Binding-site contacts:
Ligand atom N4 contacts residue ASP202 of chain 1.YA at 2.4 Å (salt-bridge).
Ligand atom C2' contacts residue PRO204 of chain 1.YA at 4.0 Å (hydrophobic).
Ligand atom C5 contacts residue VAL203 of chain 1.YA at 3.8 Å (hydrophobic).
Ligand atom C5 contacts residue ASP202 of chain 1.YA at 3.1 Å.
Ligand atom N4 contacts residue PRO204 of chain 1.YA at 4.2 Å.
Ligand atom C5' contacts residue PRO204 of chain 1.YA at 4.5 Å (hydrophobic).
Ligand atom C6 contacts residue PRO204 of chain 1.YA at 3.9 Å (hydrophobic).
Ligand atom N4 contacts residue VAL203 of chain 1.YA at 3.4 Å (h-bond).
Ligand atom C6 contacts residue ASP202 of chain 1.YA at 4.3 Å.
Ligand atom C2' contacts residue DA1 of chain 1.FF at 2.9 Å.
Ligand atom C4 contacts residue VAL203 of chain 1.YA at 4.1 Å (hydrophobic).
Ligand atom C4' contacts residue DA1 of chain 1.FF at 4.0 Å.
Ligand atom N1 contacts residue PRO204 of chain 1.YA at 4.2 Å.
Ligand atom N3 contacts residue PRO204 of chain 1.YA at 4.0 Å.
Ligand atom O3' contacts residue DA1 of chain 1.FF at 1.6 Å.
Ligand atom C4 contacts residue ASP202 of chain 1.YA at 3.0 Å.
Ligand atom C4 contacts residue PRO204 of chain 1.YA at 3.8 Å (hydrophobic).
Ligand atom C2 contacts residue DA1 of chain 1.FF at 4.2 Å.
Ligand atom C5 contacts residue PRO204 of chain 1.YA at 3.6 Å (hydrophobic).
Ligand atom C2 contacts residue PRO204 of chain 1.YA at 4.3 Å (hydrophobic).
Ligand atom O2 contacts residue DA1 of chain 1.FF at 3.4 Å (h-bond).
Ligand atom C3' contacts residue DA1 of chain 1.FF at 2.6 Å.
Ligand atom N3 contacts residue ASP202 of chain 1.YA at 4.2 Å.
Ligand atom C1' contacts residue DA1 of chain 1.FF at 3.9 Å.

Sequence of chain 1.YA:
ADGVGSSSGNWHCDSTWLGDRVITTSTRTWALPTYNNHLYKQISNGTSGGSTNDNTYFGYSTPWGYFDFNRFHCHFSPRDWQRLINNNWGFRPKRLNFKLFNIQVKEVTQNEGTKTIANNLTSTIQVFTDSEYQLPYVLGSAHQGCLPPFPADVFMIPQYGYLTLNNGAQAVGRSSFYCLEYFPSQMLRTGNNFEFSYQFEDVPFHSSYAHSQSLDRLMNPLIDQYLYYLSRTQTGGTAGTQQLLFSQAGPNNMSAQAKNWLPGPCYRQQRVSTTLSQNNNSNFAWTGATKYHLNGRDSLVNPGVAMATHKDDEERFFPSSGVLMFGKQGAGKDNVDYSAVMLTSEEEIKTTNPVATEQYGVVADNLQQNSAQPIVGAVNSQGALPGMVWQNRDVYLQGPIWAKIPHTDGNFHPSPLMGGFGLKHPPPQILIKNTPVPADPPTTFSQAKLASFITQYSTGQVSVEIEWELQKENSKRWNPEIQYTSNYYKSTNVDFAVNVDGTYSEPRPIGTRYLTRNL

This small molecule binds to this protein.
Small molecule (SMILES): Nc1ccn([C@H]2C[C@H](O)[C@@H](COP(=O)(O)O)O2)c(=O)n1